Binding-site contacts:
Ligand atom O6 contacts residue TRP197 of chain 1.A at 3.8 Å.
Ligand atom O2 contacts residue TYR151 of chain 1.A at 2.6 Å (h-bond).
Ligand atom OAF contacts residue PRO176 of chain 1.A at 3.7 Å.
Ligand atom C2 contacts residue TYR151 of chain 1.A at 3.5 Å (hydrophobic).
Ligand atom C5 contacts residue THR218 of chain 1.A at 3.7 Å.
Ligand atom OAA contacts residue TRP197 of chain 1.A at 3.9 Å.
Ligand atom C3 contacts residue GLU94 of chain 1.A at 3.2 Å.
Ligand atom O3 contacts residue ASP95 of chain 1.A at 2.9 Å (salt-bridge).
Ligand atom OAF contacts residue TYR77 of chain 1.A at 2.6 Å (h-bond).
Ligand atom C3 contacts residue PHE39 of chain 1.A at 3.9 Å (hydrophobic).
Ligand atom OAA contacts residue PRO176 of chain 1.A at 3.7 Å.
Ligand atom OAA contacts residue ARG154 of chain 1.A at 3.0 Å (salt-bridge).
Ligand atom O2 contacts residue ASP95 of chain 1.A at 2.6 Å (salt-bridge).
Ligand atom O1 contacts residue ARG154 of chain 1.A at 3.1 Å (salt-bridge).
Ligand atom O4 contacts residue TRP197 of chain 1.A at 4.0 Å.
Ligand atom O5 contacts residue THR218 of chain 1.A at 2.7 Å (h-bond).
Ligand atom C6 contacts residue THR218 of chain 1.A at 4.0 Å.
Ligand atom O4 contacts residue VAL38 of chain 1.A at 3.9 Å.
Ligand atom C4 contacts residue GLU43 of chain 1.A at 3.7 Å.
Ligand atom O5 contacts residue GLU43 of chain 1.A at 2.6 Å (salt-bridge).
Ligand atom C5 contacts residue GLU43 of chain 1.A at 3.8 Å.
Ligand atom O6 contacts residue VAL38 of chain 1.A at 3.9 Å.
Ligand atom C2 contacts residue ASP95 of chain 1.A at 3.7 Å.
Ligand atom PAO contacts residue PRO176 of chain 1.A at 3.9 Å.
Ligand atom O3 contacts residue GLU94 of chain 1.A at 2.7 Å (salt-bridge).
Ligand atom O4 contacts residue THR222 of chain 1.A at 3.5 Å.
Ligand atom O4 contacts residue PHE39 of chain 1.A at 3.7 Å.
Ligand atom PAO contacts residue ARG154 of chain 1.A at 3.9 Å.
Ligand atom C1 contacts residue TYR77 of chain 1.A at 3.9 Å (hydrophobic).
Ligand atom OAA contacts residue ARG174 of chain 1.A at 2.9 Å (salt-bridge).
Ligand atom O5 contacts residue PHE39 of chain 1.A at 3.4 Å.
Ligand atom O2 contacts residue ARG154 of chain 1.A at 3.9 Å.
Ligand atom O3 contacts residue PHE98 of chain 1.A at 3.6 Å.
Ligand atom PAO contacts residue ARG174 of chain 1.A at 3.8 Å.
Ligand atom O4 contacts residue GLU43 of chain 1.A at 2.7 Å (salt-bridge).
Ligand atom OAF contacts residue ARG174 of chain 1.A at 2.9 Å (salt-bridge).
Ligand atom O1 contacts residue TYR151 of chain 1.A at 3.9 Å.
Ligand atom C3 contacts residue ASP95 of chain 1.A at 3.6 Å.
Ligand atom O2 contacts residue TYR181 of chain 1.A at 3.5 Å (h-bond).
Ligand atom O1 contacts residue PRO176 of chain 1.A at 3.9 Å.

Sequence of chain 1.A:
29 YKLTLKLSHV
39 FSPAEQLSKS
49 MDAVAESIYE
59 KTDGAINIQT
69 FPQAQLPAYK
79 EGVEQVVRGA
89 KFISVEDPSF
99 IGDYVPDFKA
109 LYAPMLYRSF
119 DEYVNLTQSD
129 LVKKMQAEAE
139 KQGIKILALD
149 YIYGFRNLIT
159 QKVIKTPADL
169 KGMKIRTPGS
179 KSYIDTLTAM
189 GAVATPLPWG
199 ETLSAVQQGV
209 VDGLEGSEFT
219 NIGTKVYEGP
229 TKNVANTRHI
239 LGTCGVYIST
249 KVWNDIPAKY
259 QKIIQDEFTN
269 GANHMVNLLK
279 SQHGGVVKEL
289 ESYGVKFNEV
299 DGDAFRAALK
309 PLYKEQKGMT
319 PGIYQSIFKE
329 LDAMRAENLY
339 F

This protein binds this small molecule.
Small molecule (SMILES): O=P(O)(OC[C@@H](O)CO)OC[C@@H](O)CO